Binding-site contacts:
Ligand atom C8 contacts residue TYR53 of chain 1.G at 3.7 Å (hydrophobic).
Ligand atom C6 contacts residue GLN406 of chain 1.F at 4.0 Å.
Ligand atom C7 contacts residue ASN269 of chain 1.F at 3.5 Å.
Ligand atom C6 contacts residue GLY407 of chain 1.F at 4.2 Å.
Ligand atom C8 contacts residue PHE107 of chain 1.G at 3.5 Å (hydrophobic).
Ligand atom C2 contacts residue ASN269 of chain 1.F at 2.5 Å.
Ligand atom C8 contacts residue ASN269 of chain 1.F at 4.4 Å.
Ligand atom O5 contacts residue GLY407 of chain 1.F at 4.0 Å.
Ligand atom C5 contacts residue ASN269 of chain 1.F at 3.7 Å.
Ligand atom O7 contacts residue SER56 of chain 1.G at 3.4 Å (h-bond).
Ligand atom C3 contacts residue ASN269 of chain 1.F at 3.8 Å.
Ligand atom C8 contacts residue TYR106 of chain 1.G at 3.6 Å (hydrophobic).
Ligand atom C5 contacts residue GLY407 of chain 1.F at 4.3 Å.
Ligand atom O7 contacts residue ASN269 of chain 1.F at 3.9 Å.
Ligand atom C6 contacts residue ASN269 of chain 1.F at 4.5 Å.
Ligand atom O5 contacts residue ASN269 of chain 1.F at 2.5 Å (h-bond).
Ligand atom N2 contacts residue ASN269 of chain 1.F at 2.8 Å (h-bond).
Ligand atom C1 contacts residue ASN269 of chain 1.F at 1.4 Å.
Ligand atom C4 contacts residue ASN269 of chain 1.F at 4.3 Å.

Sequence of chain 1.F:
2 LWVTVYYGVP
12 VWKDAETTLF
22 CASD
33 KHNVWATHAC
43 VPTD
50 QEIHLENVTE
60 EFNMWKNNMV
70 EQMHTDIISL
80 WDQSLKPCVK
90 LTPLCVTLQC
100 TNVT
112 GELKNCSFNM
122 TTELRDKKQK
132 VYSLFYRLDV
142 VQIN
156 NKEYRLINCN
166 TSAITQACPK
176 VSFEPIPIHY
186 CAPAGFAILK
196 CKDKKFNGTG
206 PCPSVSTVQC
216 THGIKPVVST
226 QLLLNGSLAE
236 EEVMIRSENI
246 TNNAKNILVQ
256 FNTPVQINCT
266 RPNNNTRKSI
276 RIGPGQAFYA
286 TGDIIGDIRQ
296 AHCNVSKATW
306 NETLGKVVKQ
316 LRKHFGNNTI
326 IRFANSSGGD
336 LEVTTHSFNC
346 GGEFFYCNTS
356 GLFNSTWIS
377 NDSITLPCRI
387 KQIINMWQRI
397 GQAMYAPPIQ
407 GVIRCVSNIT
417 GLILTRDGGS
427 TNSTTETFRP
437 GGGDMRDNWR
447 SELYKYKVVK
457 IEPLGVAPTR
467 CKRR

This protein binds this small molecule.
Small molecule (SMILES): CC(=O)N[C@@H]1[C@@H](O)[C@H](O)[C@@H](CO)O[C@H]1O

Sequence of chain 1.G:
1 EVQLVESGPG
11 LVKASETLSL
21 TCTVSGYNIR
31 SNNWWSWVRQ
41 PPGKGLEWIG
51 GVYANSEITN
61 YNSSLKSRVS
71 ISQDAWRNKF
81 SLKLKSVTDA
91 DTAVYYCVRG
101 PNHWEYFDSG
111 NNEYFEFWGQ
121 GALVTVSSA